Sequence of chain 1.B:
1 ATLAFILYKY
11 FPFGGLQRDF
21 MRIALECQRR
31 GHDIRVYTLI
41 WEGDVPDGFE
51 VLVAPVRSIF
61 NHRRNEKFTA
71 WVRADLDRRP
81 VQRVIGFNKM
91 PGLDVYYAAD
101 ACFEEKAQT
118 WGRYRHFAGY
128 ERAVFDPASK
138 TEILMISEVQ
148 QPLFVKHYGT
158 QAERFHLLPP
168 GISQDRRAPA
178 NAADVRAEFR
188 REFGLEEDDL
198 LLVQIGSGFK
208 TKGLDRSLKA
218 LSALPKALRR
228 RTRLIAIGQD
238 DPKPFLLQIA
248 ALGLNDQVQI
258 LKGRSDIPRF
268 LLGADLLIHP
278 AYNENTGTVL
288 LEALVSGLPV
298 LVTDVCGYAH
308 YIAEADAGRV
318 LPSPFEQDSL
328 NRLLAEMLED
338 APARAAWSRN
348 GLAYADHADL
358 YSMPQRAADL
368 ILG

This protein binds this small molecule.
Small molecule (SMILES): O=c1ccn([C@@H]2O[C@H](CO[P](=O)(O)O[P](=O)(O)O[C@H]3O[C@H](CO)[C@@H](O)[C@H](O)[C@H]3O)[C@@H](O)[C@H]2O)c(=O)[nH]1

Binding-site contacts:
Ligand atom O3C contacts residue GLU289 of chain 1.B at 2.7 Å (salt-bridge).
Ligand atom C2' contacts residue GLU281 of chain 1.B at 3.2 Å.
Ligand atom O3' contacts residue ALA99 of chain 1.B at 3.6 Å (h-bond).
Ligand atom O3' contacts residue ASN282 of chain 1.B at 3.2 Å (h-bond).
Ligand atom O1B contacts residue LYS209 of chain 1.B at 2.9 Å (salt-bridge).
Ligand atom O5C contacts residue GLY15 of chain 1.B at 3.5 Å.
Ligand atom C5C contacts residue GLY15 of chain 1.B at 3.6 Å.
Ligand atom C6' contacts residue ASP100 of chain 1.B at 3.6 Å.
Ligand atom O2' contacts residue GLY284 of chain 1.B at 3.1 Å (h-bond).
Ligand atom O3C contacts residue THR285 of chain 1.B at 3.6 Å.
Ligand atom N3 contacts residue ARG261 of chain 1.B at 2.9 Å (salt-bridge).
Ligand atom O2' contacts residue GLU281 of chain 1.B at 2.5 Å (salt-bridge).
Ligand atom PA contacts residue THR285 of chain 1.B at 3.5 Å.
Ligand atom O3C contacts residue ARG18 of chain 1.B at 3.0 Å (salt-bridge).
Ligand atom O2 contacts residue ARG173 of chain 1.B at 3.2 Å (salt-bridge).
Ligand atom O2C contacts residue ARG173 of chain 1.B at 3.0 Å (salt-bridge).
Ligand atom C2 contacts residue ILE264 of chain 1.B at 3.5 Å (hydrophobic).
Ligand atom C3C contacts residue GLU289 of chain 1.B at 3.4 Å.
Ligand atom C2C contacts residue GLU289 of chain 1.B at 3.3 Å.
Ligand atom C3' contacts residue THR283 of chain 1.B at 3.4 Å.
Ligand atom O2A contacts residue THR285 of chain 1.B at 2.9 Å (h-bond).
Ligand atom O4 contacts residue GLY260 of chain 1.B at 3.1 Å.
Ligand atom N3 contacts residue PHE13 of chain 1.B at 3.5 Å.
Ligand atom O4 contacts residue ARG261 of chain 1.B at 2.9 Å (salt-bridge).
Ligand atom O2A contacts residue GLY284 of chain 1.B at 3.6 Å.
Ligand atom O2' contacts residue THR283 of chain 1.B at 3.1 Å (h-bond).
Ligand atom O4 contacts residue ILE234 of chain 1.B at 3.4 Å.
Ligand atom C4 contacts residue ARG261 of chain 1.B at 3.6 Å.
Ligand atom O2 contacts residue ILE264 of chain 1.B at 3.6 Å.
Ligand atom C4' contacts residue ALA99 of chain 1.B at 2.8 Å (hydrophobic).
Ligand atom O1A contacts residue VAL286 of chain 1.B at 3.1 Å (h-bond).
Ligand atom O3A contacts residue LYS209 of chain 1.B at 3.3 Å (salt-bridge).
Ligand atom O3' contacts residue THR283 of chain 1.B at 2.7 Å (h-bond).
Ligand atom O1A contacts residue THR285 of chain 1.B at 3.2 Å (h-bond).
Ligand atom O4' contacts residue ALA99 of chain 1.B at 2.7 Å (h-bond).
Ligand atom N3 contacts residue ILE264 of chain 1.B at 3.4 Å.
Ligand atom O2B contacts residue GLY15 of chain 1.B at 2.9 Å (h-bond).
Ligand atom C1' contacts residue GLU281 of chain 1.B at 3.1 Å.
Ligand atom O2C contacts residue GLU289 of chain 1.B at 2.6 Å (salt-bridge).
Ligand atom O3B contacts residue GLU281 of chain 1.B at 3.6 Å.